Binding-site contacts:
Ligand atom C7 contacts residue ASN59 of chain 1.C at 3.6 Å.
Ligand atom C3 contacts residue ASN59 of chain 1.C at 3.8 Å.
Ligand atom C1 contacts residue ASN59 of chain 1.C at 1.4 Å.
Ligand atom N2 contacts residue ARG79 of chain 1.C at 3.8 Å.
Ligand atom C4 contacts residue ASN59 of chain 1.C at 4.2 Å.
Ligand atom N2 contacts residue ASN59 of chain 1.C at 3.0 Å (h-bond).
Ligand atom O3 contacts residue ARG79 of chain 1.C at 4.2 Å.
Ligand atom O7 contacts residue ASN59 of chain 1.C at 3.8 Å.
Ligand atom C2 contacts residue ARG79 of chain 1.C at 3.9 Å.
Ligand atom C5 contacts residue ASN59 of chain 1.C at 3.6 Å.
Ligand atom O5 contacts residue ASN59 of chain 1.C at 2.3 Å (h-bond).
Ligand atom C2 contacts residue ASN59 of chain 1.C at 2.5 Å.

The protein below binds the small molecule below.
Small molecule (SMILES): CC(=O)N[C@@H]1[C@@H](O)[C@H](O)[C@@H](CO)O[C@H]1O

Sequence of chain 1.C:
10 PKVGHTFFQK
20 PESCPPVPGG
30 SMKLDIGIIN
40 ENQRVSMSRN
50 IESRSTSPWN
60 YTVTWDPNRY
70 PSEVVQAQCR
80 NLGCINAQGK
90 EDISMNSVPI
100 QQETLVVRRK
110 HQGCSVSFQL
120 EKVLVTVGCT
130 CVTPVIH